Sequence of chain 1.E:
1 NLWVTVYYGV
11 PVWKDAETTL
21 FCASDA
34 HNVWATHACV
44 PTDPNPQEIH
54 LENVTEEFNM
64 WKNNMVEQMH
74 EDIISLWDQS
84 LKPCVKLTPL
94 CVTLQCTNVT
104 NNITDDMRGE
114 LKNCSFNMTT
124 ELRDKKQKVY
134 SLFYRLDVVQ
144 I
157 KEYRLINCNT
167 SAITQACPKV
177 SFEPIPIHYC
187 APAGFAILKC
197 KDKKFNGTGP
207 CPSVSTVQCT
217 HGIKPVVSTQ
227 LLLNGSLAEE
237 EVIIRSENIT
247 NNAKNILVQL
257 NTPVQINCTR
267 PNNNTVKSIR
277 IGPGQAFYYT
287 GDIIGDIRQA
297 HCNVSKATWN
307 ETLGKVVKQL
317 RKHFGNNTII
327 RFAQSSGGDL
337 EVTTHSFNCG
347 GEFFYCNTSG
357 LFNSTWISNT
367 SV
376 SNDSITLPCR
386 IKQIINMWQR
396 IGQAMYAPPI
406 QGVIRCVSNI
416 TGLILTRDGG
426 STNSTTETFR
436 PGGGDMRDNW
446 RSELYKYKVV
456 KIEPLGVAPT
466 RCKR

This small molecule binds to this protein.
Small molecule (SMILES): CC(=O)N[C@H]1[C@H](O[C@H]2[C@H](O)[C@@H](NC(C)=O)CO[C@@H]2CO)O[C@H](CO)[C@@H](O)[C@@H]1O

Binding-site contacts:
Ligand atom C3 contacts residue ASN299 of chain 1.E at 3.9 Å.
Ligand atom O6 contacts residue THR381 of chain 1.E at 4.3 Å.
Ligand atom O5 contacts residue ASN299 of chain 1.E at 2.5 Å (h-bond).
Ligand atom C8 contacts residue THR265 of chain 1.E at 3.7 Å.
Ligand atom C2 contacts residue HIS297 of chain 1.E at 4.0 Å.
Ligand atom N2 contacts residue HIS297 of chain 1.E at 3.1 Å (h-bond).
Ligand atom C3 contacts residue HIS297 of chain 1.E at 3.9 Å.
Ligand atom O3 contacts residue HIS297 of chain 1.E at 4.4 Å.
Ligand atom C8 contacts residue HIS297 of chain 1.E at 3.9 Å.
Ligand atom O7 contacts residue ASN299 of chain 1.E at 3.3 Å (h-bond).
Ligand atom C1 contacts residue HIS297 of chain 1.E at 4.2 Å.
Ligand atom O5 contacts residue THR381 of chain 1.E at 4.0 Å.
Ligand atom O5 contacts residue SER379 of chain 1.E at 3.9 Å.
Ligand atom C5 contacts residue ASN299 of chain 1.E at 3.8 Å.
Ligand atom O7 contacts residue ASN263 of chain 1.E at 4.0 Å.
Ligand atom O6 contacts residue SER379 of chain 1.E at 4.5 Å.
Ligand atom C7 contacts residue ASN299 of chain 1.E at 3.2 Å.
Ligand atom C8 contacts residue ASN299 of chain 1.E at 4.4 Å.
Ligand atom C4 contacts residue ASN299 of chain 1.E at 4.3 Å.
Ligand atom C2 contacts residue ASN299 of chain 1.E at 2.5 Å.
Ligand atom C1 contacts residue THR381 of chain 1.E at 4.0 Å.
Ligand atom C1 contacts residue ASN299 of chain 1.E at 1.5 Å.
Ligand atom C7 contacts residue ASN263 of chain 1.E at 4.2 Å.
Ligand atom C8 contacts residue ASN263 of chain 1.E at 3.3 Å.
Ligand atom C7 contacts residue HIS297 of chain 1.E at 3.9 Å.
Ligand atom N2 contacts residue ASN299 of chain 1.E at 2.9 Å (h-bond).